A protein and the small-molecule ligand that binds it are described below.
Small molecule (SMILES): CC(=O)N[C@H]1[C@H](O[C@H]2[C@H](O)[C@@H](NC(C)=O)CO[C@@H]2CO)O[C@H](CO)[C@@H](O)[C@@H]1O

Sequence of chain 1.B:
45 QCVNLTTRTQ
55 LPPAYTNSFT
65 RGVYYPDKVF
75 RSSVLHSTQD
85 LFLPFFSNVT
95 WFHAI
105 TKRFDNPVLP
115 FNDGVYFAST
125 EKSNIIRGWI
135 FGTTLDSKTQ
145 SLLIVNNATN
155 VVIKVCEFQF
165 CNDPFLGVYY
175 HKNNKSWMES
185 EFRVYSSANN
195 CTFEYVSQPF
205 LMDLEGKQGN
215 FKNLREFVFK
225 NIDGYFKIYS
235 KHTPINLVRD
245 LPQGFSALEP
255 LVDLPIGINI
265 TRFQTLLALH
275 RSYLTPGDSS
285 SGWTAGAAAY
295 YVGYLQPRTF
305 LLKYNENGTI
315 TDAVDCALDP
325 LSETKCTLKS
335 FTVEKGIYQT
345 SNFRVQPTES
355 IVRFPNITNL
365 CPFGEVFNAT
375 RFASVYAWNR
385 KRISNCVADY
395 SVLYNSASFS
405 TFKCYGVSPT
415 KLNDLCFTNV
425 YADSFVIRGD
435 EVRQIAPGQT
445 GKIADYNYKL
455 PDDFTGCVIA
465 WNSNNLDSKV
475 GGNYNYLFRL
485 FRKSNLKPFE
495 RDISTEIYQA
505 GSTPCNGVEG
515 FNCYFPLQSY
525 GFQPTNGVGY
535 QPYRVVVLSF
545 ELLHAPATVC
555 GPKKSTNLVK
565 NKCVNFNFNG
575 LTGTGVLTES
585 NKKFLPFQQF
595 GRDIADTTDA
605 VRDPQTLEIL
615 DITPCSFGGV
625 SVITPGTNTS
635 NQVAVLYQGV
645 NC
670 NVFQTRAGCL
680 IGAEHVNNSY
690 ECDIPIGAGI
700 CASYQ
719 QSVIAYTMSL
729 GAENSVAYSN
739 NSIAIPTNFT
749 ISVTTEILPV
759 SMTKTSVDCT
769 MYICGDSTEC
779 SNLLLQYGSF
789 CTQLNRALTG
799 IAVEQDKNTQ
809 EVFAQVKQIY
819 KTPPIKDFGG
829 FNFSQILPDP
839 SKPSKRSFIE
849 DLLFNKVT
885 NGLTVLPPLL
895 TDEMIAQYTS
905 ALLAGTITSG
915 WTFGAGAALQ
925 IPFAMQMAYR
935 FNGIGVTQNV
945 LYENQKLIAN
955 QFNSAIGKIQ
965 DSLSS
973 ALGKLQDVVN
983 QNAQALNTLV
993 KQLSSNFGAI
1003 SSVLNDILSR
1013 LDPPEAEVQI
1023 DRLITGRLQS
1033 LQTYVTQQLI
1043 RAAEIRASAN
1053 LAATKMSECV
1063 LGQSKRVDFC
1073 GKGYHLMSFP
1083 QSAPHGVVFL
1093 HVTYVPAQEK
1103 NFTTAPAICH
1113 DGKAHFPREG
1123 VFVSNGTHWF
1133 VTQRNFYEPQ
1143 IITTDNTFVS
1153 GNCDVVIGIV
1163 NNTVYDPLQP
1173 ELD

Binding-site contacts:
Ligand atom C7 contacts residue ASN746 of chain 1.B at 3.5 Å.
Ligand atom C3 contacts residue ASN746 of chain 1.B at 3.8 Å.
Ligand atom C1 contacts residue ASN746 of chain 1.B at 1.4 Å.
Ligand atom N2 contacts residue ASN746 of chain 1.B at 2.9 Å (h-bond).
Ligand atom C2 contacts residue ASN746 of chain 1.B at 2.5 Å.
Ligand atom C5 contacts residue GLN955 of chain 1.B at 4.2 Å.
Ligand atom O4 contacts residue LEU951 of chain 1.B at 3.7 Å.
Ligand atom O7 contacts residue ASN746 of chain 1.B at 3.6 Å.
Ligand atom O5 contacts residue GLN1100 of chain 1.B at 4.4 Å.
Ligand atom C5 contacts residue ASN746 of chain 1.B at 3.7 Å.
Ligand atom C4 contacts residue LEU951 of chain 1.B at 4.2 Å (hydrophobic).
Ligand atom C8 contacts residue GLN955 of chain 1.B at 4.1 Å.
Ligand atom C4 contacts residue ASN746 of chain 1.B at 4.2 Å.
Ligand atom C8 contacts residue ASN954 of chain 1.B at 4.5 Å.
Ligand atom C2 contacts residue GLN1100 of chain 1.B at 4.4 Å.
Ligand atom O7 contacts residue ASN954 of chain 1.B at 4.2 Å.
Ligand atom O7 contacts residue LEU951 of chain 1.B at 4.2 Å.
Ligand atom C6 contacts residue GLN955 of chain 1.B at 3.5 Å.
Ligand atom C3 contacts residue LEU951 of chain 1.B at 4.2 Å (hydrophobic).
Ligand atom O5 contacts residue ASN746 of chain 1.B at 2.4 Å (h-bond).
Ligand atom C1 contacts residue GLN1100 of chain 1.B at 4.3 Å.
Ligand atom C5 contacts residue LEU951 of chain 1.B at 3.9 Å (hydrophobic).